Binding-site contacts:
Ligand atom N contacts residue THR84 of chain 1.A at 2.9 Å (h-bond).
Ligand atom CD1 contacts residue ARG90 of chain 1.D at 3.8 Å.
Ligand atom NZ contacts residue VAL33 of chain 1.A at 3.8 Å.
Ligand atom CA contacts residue THR84 of chain 1.A at 3.8 Å.
Ligand atom CH contacts residue ILE91 of chain 1.D at 3.5 Å (hydrophobic).
Ligand atom O contacts residue TYR38 of chain 1.D at 3.8 Å.
Ligand atom CH3 contacts residue PHE29 of chain 1.D at 3.6 Å (hydrophobic).
Ligand atom CG contacts residue ALA82 of chain 1.D at 3.6 Å (hydrophobic).
Ligand atom OH contacts residue ILE91 of chain 1.D at 3.8 Å.
Ligand atom NH1 contacts residue ALA82 of chain 1.D at 3.0 Å (h-bond).
Ligand atom CH3 contacts residue PHE29 of chain 1.A at 3.9 Å (hydrophobic).
Ligand atom CD contacts residue ILE91 of chain 1.D at 3.5 Å (hydrophobic).
Ligand atom N contacts residue TYR83 of chain 1.A at 3.8 Å.
Ligand atom CA contacts residue THR84 of chain 1.A at 3.8 Å.
Ligand atom CZ contacts residue ALA82 of chain 1.D at 3.9 Å (hydrophobic).
Ligand atom CG contacts residue THR84 of chain 1.A at 3.5 Å.
Ligand atom C contacts residue TYR83 of chain 1.A at 3.5 Å (hydrophobic).
Ligand atom CH3 contacts residue VAL33 of chain 1.A at 3.7 Å (hydrophobic).
Ligand atom CA contacts residue TYR83 of chain 1.D at 3.3 Å (hydrophobic).
Ligand atom CG contacts residue TYR38 of chain 1.D at 3.6 Å (hydrophobic).
Ligand atom N contacts residue TYR83 of chain 1.D at 3.3 Å.
Ligand atom CH3 contacts residue VAL33 of chain 1.D at 3.7 Å (hydrophobic).
Ligand atom NZ contacts residue ILE91 of chain 1.D at 3.6 Å.
Ligand atom CG contacts residue ILE91 of chain 1.A at 3.8 Å (hydrophobic).
Ligand atom C contacts residue TYR83 of chain 1.D at 3.6 Å (hydrophobic).
Ligand atom CH contacts residue VAL33 of chain 1.D at 3.7 Å (hydrophobic).
Ligand atom CH3 contacts residue PRO28 of chain 1.D at 3.8 Å (hydrophobic).
Ligand atom C contacts residue THR84 of chain 1.A at 3.8 Å.
Ligand atom CA contacts residue ASP40 of chain 1.D at 3.5 Å.
Ligand atom CB contacts residue THR84 of chain 1.A at 3.5 Å.
Ligand atom CH contacts residue VAL33 of chain 1.A at 3.6 Å (hydrophobic).
Ligand atom CD contacts residue TYR38 of chain 1.A at 3.6 Å (hydrophobic).
Ligand atom CG contacts residue TYR83 of chain 1.D at 3.5 Å (hydrophobic).
Ligand atom N contacts residue THR84 of chain 1.D at 3.4 Å (h-bond).
Ligand atom CB contacts residue THR84 of chain 1.D at 3.6 Å.
Ligand atom CH3 contacts residue PRO28 of chain 1.A at 3.7 Å (hydrophobic).
Ligand atom CD contacts residue ALA82 of chain 1.D at 3.3 Å (hydrophobic).
Ligand atom CA contacts residue TYR83 of chain 1.A at 3.5 Å (hydrophobic).
Ligand atom CH3 contacts residue ILE91 of chain 1.D at 3.8 Å (hydrophobic).
Ligand atom NH1 contacts residue ILE44 of chain 1.D at 3.5 Å.

Sequence of chain 1.A:
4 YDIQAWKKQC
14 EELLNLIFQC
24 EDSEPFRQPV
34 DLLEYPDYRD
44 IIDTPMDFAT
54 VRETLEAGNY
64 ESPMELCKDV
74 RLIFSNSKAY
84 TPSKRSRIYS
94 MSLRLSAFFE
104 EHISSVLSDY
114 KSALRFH

The protein below binds the small molecule below.
Small molecule (SMILES): CC(=O)NC/C=C/C[C@H](NC(=O)CNC(=O)[C@H](CCCN=C(N)N)NC(=O)CN)C(=O)NCC(=O)NCC(=O)N[C@@H](CCCCNC(C)=O)C(=O)N[C@H](C=O)CC(C)C

Sequence of chain 1.D:
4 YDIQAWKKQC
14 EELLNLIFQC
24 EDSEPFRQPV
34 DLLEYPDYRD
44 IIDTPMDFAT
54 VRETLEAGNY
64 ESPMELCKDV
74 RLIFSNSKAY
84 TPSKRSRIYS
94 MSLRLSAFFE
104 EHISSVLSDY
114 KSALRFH